Sequence of chain 1.C:
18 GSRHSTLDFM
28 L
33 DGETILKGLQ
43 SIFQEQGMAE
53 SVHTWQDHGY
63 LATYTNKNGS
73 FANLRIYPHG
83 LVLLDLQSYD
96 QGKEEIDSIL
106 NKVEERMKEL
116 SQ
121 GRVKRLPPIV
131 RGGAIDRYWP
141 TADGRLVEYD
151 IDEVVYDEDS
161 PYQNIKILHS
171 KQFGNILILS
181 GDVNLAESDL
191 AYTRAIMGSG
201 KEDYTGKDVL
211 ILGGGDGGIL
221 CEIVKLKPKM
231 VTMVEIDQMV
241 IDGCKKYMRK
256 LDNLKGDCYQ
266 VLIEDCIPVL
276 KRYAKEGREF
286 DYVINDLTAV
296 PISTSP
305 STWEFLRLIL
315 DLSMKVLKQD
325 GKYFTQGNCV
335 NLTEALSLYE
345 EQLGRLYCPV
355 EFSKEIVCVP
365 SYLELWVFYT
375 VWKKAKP

The protein below binds the small molecule below.
Small molecule (SMILES): CSC[C@H]1O[C@@H](n2cnc3c(N)ncnc32)[C@H](O)[C@@H]1O

Binding-site contacts:
Ligand atom O4' contacts residue GLU235 of chain 1.C at 3.7 Å.
Ligand atom N6 contacts residue ASP270 of chain 1.C at 2.9 Å (salt-bridge).
Ligand atom C4' contacts residue ASP291 of chain 1.C at 3.6 Å.
Ligand atom CS contacts residue ASP216 of chain 1.C at 3.7 Å.
Ligand atom O4' contacts residue ASP291 of chain 1.C at 3.6 Å.
Ligand atom C3' contacts residue LEU179 of chain 1.C at 3.5 Å (hydrophobic).
Ligand atom C2 contacts residue ILE236 of chain 1.C at 3.3 Å (hydrophobic).
Ligand atom O2' contacts residue GLN163 of chain 1.C at 3.0 Å (h-bond).
Ligand atom N3 contacts residue LEU292 of chain 1.C at 3.6 Å.
Ligand atom O2' contacts residue ASP237 of chain 1.C at 3.7 Å.
Ligand atom O4' contacts residue GLY213 of chain 1.C at 3.4 Å.
Ligand atom C4 contacts residue LEU292 of chain 1.C at 3.4 Å (hydrophobic).
Ligand atom C2 contacts residue VAL234 of chain 1.C at 3.3 Å (hydrophobic).
Ligand atom C2 contacts residue CYS271 of chain 1.C at 3.7 Å (hydrophobic).
Ligand atom C2' contacts residue GLU235 of chain 1.C at 3.4 Å.
Ligand atom C5' contacts residue ASP291 of chain 1.C at 3.1 Å.
Ligand atom N1 contacts residue CYS271 of chain 1.C at 3.0 Å (h-bond).
Ligand atom C4 contacts residue ILE236 of chain 1.C at 3.6 Å (hydrophobic).
Ligand atom C5 contacts residue LEU292 of chain 1.C at 3.5 Å (hydrophobic).
Ligand atom N3 contacts residue VAL234 of chain 1.C at 3.7 Å.
Ligand atom O4' contacts residue LEU292 of chain 1.C at 3.5 Å.
Ligand atom C8 contacts residue THR293 of chain 1.C at 3.3 Å.
Ligand atom S5' contacts residue ASP291 of chain 1.C at 3.2 Å (salt-bridge).
Ligand atom C8 contacts residue ILE297 of chain 1.C at 3.6 Å (hydrophobic).
Ligand atom CS contacts residue LEU177 of chain 1.C at 3.6 Å (hydrophobic).
Ligand atom O2' contacts residue GLU235 of chain 1.C at 2.5 Å (salt-bridge).
Ligand atom O4' contacts residue THR293 of chain 1.C at 3.5 Å (h-bond).
Ligand atom C4' contacts residue GLU235 of chain 1.C at 3.4 Å.
Ligand atom O3' contacts residue VAL240 of chain 1.C at 3.4 Å.
Ligand atom S5' contacts residue SPD1 of chain 1.I at 3.8 Å.
Ligand atom CS contacts residue LEU179 of chain 1.C at 3.7 Å (hydrophobic).
Ligand atom O3' contacts residue GLU235 of chain 1.C at 2.7 Å (salt-bridge).
Ligand atom C1' contacts residue GLU235 of chain 1.C at 3.3 Å.
Ligand atom N3 contacts residue ILE236 of chain 1.C at 3.3 Å (h-bond).
Ligand atom C5' contacts residue THR293 of chain 1.C at 3.6 Å.
Ligand atom C3' contacts residue GLU235 of chain 1.C at 3.4 Å.
Ligand atom N7 contacts residue ILE297 of chain 1.C at 2.9 Å (h-bond).
Ligand atom N3 contacts residue GLY213 of chain 1.C at 3.6 Å.
Ligand atom C5' contacts residue LEU292 of chain 1.C at 3.8 Å (hydrophobic).
Ligand atom N6 contacts residue ILE297 of chain 1.C at 3.1 Å (h-bond).